Binding-site contacts:
Ligand atom C contacts residue HIS205 of chain 3.A at 3.7 Å.
Ligand atom C contacts residue TYR140 of chain 3.A at 3.9 Å (hydrophobic).
Ligand atom N contacts residue ASP293 of chain 3.A at 3.7 Å.
Ligand atom CG contacts residue HIS234 of chain 3.A at 4.0 Å.
Ligand atom CE contacts residue PRO299 of chain 3.A at 4.1 Å (hydrophobic).
Ligand atom N contacts residue LEU298 of chain 3.A at 4.1 Å.
Ligand atom CA contacts residue CYS297 of chain 3.A at 3.6 Å (hydrophobic).
Ligand atom CE contacts residue GLN266 of chain 3.A at 4.1 Å.
Ligand atom CA contacts residue DAS1 of chain 3.E at 2.6 Å.
Ligand atom CG contacts residue ASP293 of chain 3.A at 3.9 Å.
Ligand atom N contacts residue ZN1 of chain 3.C at 4.0 Å.
Ligand atom CD contacts residue PHE260 of chain 3.A at 3.5 Å (hydrophobic).
Ligand atom CG contacts residue ARG237 of chain 3.A at 4.0 Å.
Ligand atom NZ contacts residue LEU298 of chain 3.A at 4.1 Å.
Ligand atom N contacts residue CYS297 of chain 3.A at 2.9 Å (h-bond).
Ligand atom CB contacts residue ARG237 of chain 3.A at 3.9 Å.
Ligand atom OXT contacts residue TYR140 of chain 3.A at 2.8 Å (h-bond).
Ligand atom O contacts residue PRO299 of chain 3.A at 3.8 Å.
Ligand atom NZ contacts residue PHE260 of chain 3.A at 4.1 Å.
Ligand atom CG contacts residue PHE260 of chain 3.A at 3.5 Å (hydrophobic).
Ligand atom C contacts residue PRO299 of chain 3.A at 3.7 Å (hydrophobic).
Ligand atom CD contacts residue ARG237 of chain 3.A at 3.5 Å.
Ligand atom O contacts residue ARG237 of chain 3.A at 3.4 Å (salt-bridge).
Ligand atom CB contacts residue ZN1 of chain 3.D at 3.8 Å.
Ligand atom CB contacts residue HIS234 of chain 3.A at 3.5 Å.
Ligand atom OXT contacts residue HIS205 of chain 3.A at 3.4 Å.
Ligand atom N contacts residue DAS1 of chain 3.E at 1.4 Å.
Ligand atom NZ contacts residue GLN266 of chain 3.A at 3.1 Å (h-bond).
Ligand atom C contacts residue ARG237 of chain 3.A at 4.1 Å.
Ligand atom CA contacts residue PRO299 of chain 3.A at 3.8 Å (hydrophobic).
Ligand atom O contacts residue HIS205 of chain 3.A at 4.0 Å.
Ligand atom CB contacts residue ASP293 of chain 3.A at 3.6 Å.
Ligand atom O contacts residue ARG173 of chain 3.A at 3.5 Å (salt-bridge).
Ligand atom C contacts residue DAS1 of chain 3.E at 3.2 Å.
Ligand atom OXT contacts residue ARG173 of chain 3.A at 2.4 Å (salt-bridge).
Ligand atom OXT contacts residue DAS1 of chain 3.E at 2.8 Å (h-bond).
Ligand atom CE contacts residue LEU298 of chain 3.A at 3.7 Å (hydrophobic).
Ligand atom CG contacts residue LEU298 of chain 3.A at 3.8 Å (hydrophobic).
Ligand atom C contacts residue ARG173 of chain 3.A at 3.2 Å.
Ligand atom CB contacts residue DAS1 of chain 3.E at 3.2 Å.

This small molecule binds to this protein.
Small molecule (SMILES): NCCCC[C@@H](N)C(=O)O

Sequence of chain 3.A:
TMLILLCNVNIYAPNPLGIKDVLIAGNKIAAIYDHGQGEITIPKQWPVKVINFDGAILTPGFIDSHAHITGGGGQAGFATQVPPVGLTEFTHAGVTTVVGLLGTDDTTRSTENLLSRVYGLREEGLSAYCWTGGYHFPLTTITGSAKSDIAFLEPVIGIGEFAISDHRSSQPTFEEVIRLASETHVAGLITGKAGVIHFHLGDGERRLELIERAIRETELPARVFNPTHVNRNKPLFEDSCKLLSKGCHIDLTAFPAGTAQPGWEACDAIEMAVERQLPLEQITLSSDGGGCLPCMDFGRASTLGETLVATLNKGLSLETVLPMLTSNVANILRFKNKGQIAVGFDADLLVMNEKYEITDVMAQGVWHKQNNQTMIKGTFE